The small molecule below binds the protein below.
Small molecule (SMILES): Cc1cc(CCCOc2c(C)cc(-c3noc(C(F)(F)F)n3)cc2C)on1

Binding-site contacts:
Ligand atom F1 contacts residue MET182 of chain 48.A at 3.2 Å.
Ligand atom F3 contacts residue PHE147 of chain 48.A at 3.5 Å.
Ligand atom C3B contacts residue ILE184 of chain 48.A at 3.5 Å (hydrophobic).
Ligand atom O1A contacts residue ILE121 of chain 48.A at 3.8 Å.
Ligand atom C6B contacts residue ILE95 of chain 48.A at 4.0 Å (hydrophobic).
Ligand atom F2 contacts residue ALA145 of chain 48.A at 2.8 Å.
Ligand atom C5B contacts residue ILE119 of chain 48.A at 3.9 Å (hydrophobic).
Ligand atom C2A contacts residue LEU220 of chain 48.A at 3.8 Å (hydrophobic).
Ligand atom O1 contacts residue PHE115 of chain 48.A at 3.4 Å.
Ligand atom CM2 contacts residue ILE184 of chain 48.A at 3.8 Å (hydrophobic).
Ligand atom C4 contacts residue ILE217 of chain 48.A at 4.0 Å (hydrophobic).
Ligand atom C3A contacts residue LEU220 of chain 48.A at 4.0 Å (hydrophobic).
Ligand atom C5 contacts residue TYR193 of chain 48.A at 4.0 Å (hydrophobic).
Ligand atom C2B contacts residue ILE184 of chain 48.A at 3.8 Å (hydrophobic).
Ligand atom C1B contacts residue ILE95 of chain 48.A at 3.6 Å (hydrophobic).
Ligand atom F2 contacts residue VAL171 of chain 48.A at 3.9 Å.
Ligand atom N2 contacts residue PHE115 of chain 48.A at 3.7 Å.
Ligand atom CM6 contacts residue ILE95 of chain 48.A at 3.9 Å (hydrophobic).
Ligand atom C1C contacts residue TYR193 of chain 48.A at 3.9 Å (hydrophobic).
Ligand atom O1B contacts residue ILE119 of chain 48.A at 3.9 Å.
Ligand atom F3 contacts residue VAL24 of chain 48.C at 3.3 Å.
Ligand atom N1A contacts residue LEU220 of chain 48.A at 3.3 Å.
Ligand atom C4 contacts residue TYR193 of chain 48.A at 3.9 Å (hydrophobic).
Ligand atom F1 contacts residue VAL171 of chain 48.A at 3.8 Å.
Ligand atom O1A contacts residue LEU220 of chain 48.A at 3.4 Å.
Ligand atom CM6 contacts residue TRP93 of chain 48.A at 3.7 Å (hydrophobic).
Ligand atom N3A contacts residue PHE147 of chain 48.A at 3.9 Å.
Ligand atom CM2 contacts residue ILE217 of chain 48.A at 3.4 Å (hydrophobic).
Ligand atom F3 contacts residue ALA169 of chain 48.A at 3.7 Å.
Ligand atom N1A contacts residue ILE119 of chain 48.A at 3.8 Å.
Ligand atom C2B contacts residue ILE95 of chain 48.A at 3.8 Å (hydrophobic).
Ligand atom F2 contacts residue PHE147 of chain 48.A at 3.8 Å.
Ligand atom CM2 contacts residue PHE147 of chain 48.A at 3.8 Å (hydrophobic).
Ligand atom O1 contacts residue THR97 of chain 48.A at 3.8 Å.
Ligand atom CM6 contacts residue ILE119 of chain 48.A at 4.0 Å (hydrophobic).
Ligand atom F2 contacts residue ALA169 of chain 48.A at 3.6 Å.
Ligand atom C6B contacts residue ILE119 of chain 48.A at 3.8 Å (hydrophobic).
Ligand atom CM2 contacts residue ILE95 of chain 48.A at 4.0 Å (hydrophobic).
Ligand atom N2 contacts residue THR97 of chain 48.A at 3.8 Å.
Ligand atom N3A contacts residue ILE184 of chain 48.A at 3.9 Å.

Sequence of chain 48.C:
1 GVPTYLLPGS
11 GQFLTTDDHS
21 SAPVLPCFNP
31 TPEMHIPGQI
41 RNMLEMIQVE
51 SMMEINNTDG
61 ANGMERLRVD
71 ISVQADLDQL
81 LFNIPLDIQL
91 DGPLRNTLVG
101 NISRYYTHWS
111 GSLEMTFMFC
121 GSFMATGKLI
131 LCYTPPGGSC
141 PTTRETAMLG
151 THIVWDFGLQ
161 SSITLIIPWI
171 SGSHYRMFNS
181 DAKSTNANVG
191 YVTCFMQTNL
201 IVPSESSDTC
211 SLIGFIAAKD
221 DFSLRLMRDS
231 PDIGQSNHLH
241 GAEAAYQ

Sequence of chain 48.A:
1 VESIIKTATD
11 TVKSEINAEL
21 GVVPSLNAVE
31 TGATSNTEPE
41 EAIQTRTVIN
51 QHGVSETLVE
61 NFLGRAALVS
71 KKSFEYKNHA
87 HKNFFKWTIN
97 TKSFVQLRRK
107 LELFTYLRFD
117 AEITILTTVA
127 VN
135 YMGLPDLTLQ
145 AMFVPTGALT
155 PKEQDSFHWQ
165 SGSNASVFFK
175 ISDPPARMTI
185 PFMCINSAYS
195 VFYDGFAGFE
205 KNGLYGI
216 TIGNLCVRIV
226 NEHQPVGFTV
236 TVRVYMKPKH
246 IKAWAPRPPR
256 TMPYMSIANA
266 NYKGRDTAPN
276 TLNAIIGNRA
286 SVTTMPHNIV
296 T

Sequence of chain 49.C:
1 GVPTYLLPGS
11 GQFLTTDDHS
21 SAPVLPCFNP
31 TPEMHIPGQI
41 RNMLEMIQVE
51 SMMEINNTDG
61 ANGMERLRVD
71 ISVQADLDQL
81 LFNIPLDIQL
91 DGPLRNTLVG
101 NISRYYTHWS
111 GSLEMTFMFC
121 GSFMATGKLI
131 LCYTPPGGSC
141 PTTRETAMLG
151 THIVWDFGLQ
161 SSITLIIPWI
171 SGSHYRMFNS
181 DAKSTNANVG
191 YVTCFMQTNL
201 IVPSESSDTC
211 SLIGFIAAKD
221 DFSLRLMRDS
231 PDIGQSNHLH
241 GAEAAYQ